Sequence of chain 1.B:
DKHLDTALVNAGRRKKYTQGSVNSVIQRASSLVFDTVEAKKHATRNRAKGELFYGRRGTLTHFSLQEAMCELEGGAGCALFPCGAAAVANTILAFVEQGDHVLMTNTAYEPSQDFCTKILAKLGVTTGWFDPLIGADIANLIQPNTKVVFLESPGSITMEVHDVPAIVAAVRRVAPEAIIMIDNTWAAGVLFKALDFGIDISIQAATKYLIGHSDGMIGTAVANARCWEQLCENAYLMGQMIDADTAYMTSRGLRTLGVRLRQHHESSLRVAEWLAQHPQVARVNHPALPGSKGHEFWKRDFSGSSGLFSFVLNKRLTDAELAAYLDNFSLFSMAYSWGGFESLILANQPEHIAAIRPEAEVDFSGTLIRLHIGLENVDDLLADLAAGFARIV

Sequence of chain 1.A:
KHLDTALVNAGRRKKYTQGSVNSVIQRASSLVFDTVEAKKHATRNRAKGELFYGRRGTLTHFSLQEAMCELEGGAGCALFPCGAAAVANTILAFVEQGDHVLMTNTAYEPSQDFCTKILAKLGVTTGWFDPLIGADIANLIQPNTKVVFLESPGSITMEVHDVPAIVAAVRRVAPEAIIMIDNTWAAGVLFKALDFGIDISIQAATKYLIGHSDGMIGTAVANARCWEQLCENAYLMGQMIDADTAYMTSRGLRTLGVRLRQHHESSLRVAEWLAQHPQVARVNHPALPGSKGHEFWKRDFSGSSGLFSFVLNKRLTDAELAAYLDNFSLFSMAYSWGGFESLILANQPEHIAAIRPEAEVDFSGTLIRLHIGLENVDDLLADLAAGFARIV

The protein below binds the small molecule below.
Small molecule (SMILES): N[C@@H](CCCC[NH3+])C(=O)O

Binding-site contacts:
Ligand atom NZ contacts residue ASN20 of chain 1.A at 2.8 Å (h-bond).
Ligand atom CA contacts residue ARG24 of chain 1.A at 4.4 Å.
Ligand atom NZ contacts residue LEU341 of chain 1.B at 2.7 Å (h-bond).
Ligand atom OXT contacts residue ARG24 of chain 1.A at 3.5 Å.
Ligand atom CE contacts residue LEU341 of chain 1.B at 3.5 Å (hydrophobic).
Ligand atom OXT contacts residue ARG23 of chain 1.A at 3.6 Å.
Ligand atom O contacts residue LYS25 of chain 1.A at 2.9 Å (salt-bridge).
Ligand atom C contacts residue ARG23 of chain 1.A at 3.9 Å.
Ligand atom CA contacts residue ARG23 of chain 1.A at 3.6 Å.
Ligand atom O contacts residue THR28 of chain 1.A at 3.3 Å (h-bond).
Ligand atom C contacts residue THR28 of chain 1.A at 3.5 Å.
Ligand atom NZ contacts residue ARG23 of chain 1.A at 4.3 Å.
Ligand atom C contacts residue ARG24 of chain 1.A at 3.7 Å.
Ligand atom CE contacts residue SER343 of chain 1.B at 3.7 Å.
Ligand atom OXT contacts residue LYS25 of chain 1.A at 3.7 Å.
Ligand atom NZ contacts residue SER340 of chain 1.B at 4.2 Å.
Ligand atom O contacts residue ARG24 of chain 1.A at 3.7 Å.
Ligand atom CE contacts residue ASN20 of chain 1.A at 3.3 Å.
Ligand atom CB contacts residue ARG23 of chain 1.A at 4.2 Å.
Ligand atom OXT contacts residue THR28 of chain 1.A at 2.8 Å (h-bond).
Ligand atom CE contacts residue GLU352 of chain 1.B at 3.6 Å.
Ligand atom CE contacts residue SER340 of chain 1.B at 3.7 Å.
Ligand atom CA contacts residue LYS25 of chain 1.A at 4.4 Å.
Ligand atom CG contacts residue ASN20 of chain 1.A at 4.5 Å.
Ligand atom C contacts residue LYS25 of chain 1.A at 3.4 Å.
Ligand atom CD contacts residue SER343 of chain 1.B at 4.0 Å.
Ligand atom CD contacts residue ARG23 of chain 1.A at 3.7 Å.
Ligand atom CD contacts residue GLU352 of chain 1.B at 3.7 Å.
Ligand atom NZ contacts residue GLU352 of chain 1.B at 2.9 Å (salt-bridge).
Ligand atom CD contacts residue ASN20 of chain 1.A at 3.4 Å.
Ligand atom NZ contacts residue SER343 of chain 1.B at 3.8 Å.
Ligand atom N contacts residue LYS25 of chain 1.A at 4.0 Å.